This small molecule binds to this protein.
Small molecule (SMILES): CCCc1nc(C)c2c(=O)nc(-c3cc(S(=O)(=O)N4CCN(CC)CC4)ccc3OCC)[nH]n12

Binding-site contacts:
Ligand atom C31 contacts residue TYR558 of chain 1.A at 3.9 Å (hydrophobic).
Ligand atom O11 contacts residue PHE776 of chain 1.A at 3.5 Å.
Ligand atom C24 contacts residue VAL738 of chain 1.A at 4.0 Å (hydrophobic).
Ligand atom C24 contacts residue PHE776 of chain 1.A at 4.3 Å (hydrophobic).
Ligand atom C9 contacts residue GLN773 of chain 1.A at 4.3 Å.
Ligand atom C20 contacts residue LEU671 of chain 1.A at 4.1 Å (hydrophobic).
Ligand atom C31 contacts residue ALA723 of chain 1.A at 4.2 Å (hydrophobic).
Ligand atom C1 contacts residue LEU769 of chain 1.A at 4.0 Å (hydrophobic).
Ligand atom C16 contacts residue LEU671 of chain 1.A at 4.3 Å (hydrophobic).
Ligand atom N22 contacts residue PHE776 of chain 1.A at 4.3 Å.
Ligand atom C34 contacts residue PHE742 of chain 1.A at 3.7 Å (hydrophobic).
Ligand atom C5 contacts residue LEU772 of chain 1.A at 4.2 Å (hydrophobic).
Ligand atom C4 contacts residue PHE742 of chain 1.A at 4.3 Å (hydrophobic).
Ligand atom C23 contacts residue GLN773 of chain 1.A at 3.6 Å.
Ligand atom N29 contacts residue LEU721 of chain 1.A at 4.2 Å.
Ligand atom O12 contacts residue MET760 of chain 1.A at 3.2 Å.
Ligand atom C13 contacts residue LEU671 of chain 1.A at 4.1 Å (hydrophobic).
Ligand atom C7 contacts residue PHE776 of chain 1.A at 4.2 Å (hydrophobic).
Ligand atom N25 contacts residue PHE776 of chain 1.A at 4.0 Å.
Ligand atom C6 contacts residue LEU772 of chain 1.A at 4.3 Å (hydrophobic).
Ligand atom C8 contacts residue PHE776 of chain 1.A at 3.5 Å (hydrophobic).
Ligand atom O3 contacts residue PHE742 of chain 1.A at 4.3 Å.
Ligand atom C4 contacts residue GLN773 of chain 1.A at 3.8 Å.
Ligand atom C32 contacts residue LEU721 of chain 1.A at 4.3 Å (hydrophobic).
Ligand atom C2 contacts residue GLN773 of chain 1.A at 3.4 Å.
Ligand atom C21 contacts residue PHE776 of chain 1.A at 4.2 Å (hydrophobic).
Ligand atom C19 contacts residue MET760 of chain 1.A at 4.1 Å (hydrophobic).
Ligand atom O3 contacts residue GLN773 of chain 1.A at 3.2 Å (h-bond).
Ligand atom C1 contacts residue ALA735 of chain 1.A at 4.0 Å (hydrophobic).
Ligand atom C6 contacts residue MET760 of chain 1.A at 4.2 Å (hydrophobic).
Ligand atom C1 contacts residue GLN773 of chain 1.A at 3.3 Å.
Ligand atom S10 contacts residue PHE776 of chain 1.A at 4.3 Å.
Ligand atom C1 contacts residue ALA739 of chain 1.A at 3.9 Å (hydrophobic).
Ligand atom C23 contacts residue VAL738 of chain 1.A at 4.1 Å (hydrophobic).
Ligand atom N25 contacts residue VAL738 of chain 1.A at 4.3 Å.
Ligand atom N22 contacts residue GLN773 of chain 1.A at 3.5 Å (h-bond).
Ligand atom N26 contacts residue PHE776 of chain 1.A at 4.0 Å.
Ligand atom O27 contacts residue GLN773 of chain 1.A at 2.9 Å (h-bond).
Ligand atom C30 contacts residue PHE776 of chain 1.A at 4.3 Å (hydrophobic).
Ligand atom C9 contacts residue PHE776 of chain 1.A at 4.2 Å (hydrophobic).

Sequence of chain 1.A:
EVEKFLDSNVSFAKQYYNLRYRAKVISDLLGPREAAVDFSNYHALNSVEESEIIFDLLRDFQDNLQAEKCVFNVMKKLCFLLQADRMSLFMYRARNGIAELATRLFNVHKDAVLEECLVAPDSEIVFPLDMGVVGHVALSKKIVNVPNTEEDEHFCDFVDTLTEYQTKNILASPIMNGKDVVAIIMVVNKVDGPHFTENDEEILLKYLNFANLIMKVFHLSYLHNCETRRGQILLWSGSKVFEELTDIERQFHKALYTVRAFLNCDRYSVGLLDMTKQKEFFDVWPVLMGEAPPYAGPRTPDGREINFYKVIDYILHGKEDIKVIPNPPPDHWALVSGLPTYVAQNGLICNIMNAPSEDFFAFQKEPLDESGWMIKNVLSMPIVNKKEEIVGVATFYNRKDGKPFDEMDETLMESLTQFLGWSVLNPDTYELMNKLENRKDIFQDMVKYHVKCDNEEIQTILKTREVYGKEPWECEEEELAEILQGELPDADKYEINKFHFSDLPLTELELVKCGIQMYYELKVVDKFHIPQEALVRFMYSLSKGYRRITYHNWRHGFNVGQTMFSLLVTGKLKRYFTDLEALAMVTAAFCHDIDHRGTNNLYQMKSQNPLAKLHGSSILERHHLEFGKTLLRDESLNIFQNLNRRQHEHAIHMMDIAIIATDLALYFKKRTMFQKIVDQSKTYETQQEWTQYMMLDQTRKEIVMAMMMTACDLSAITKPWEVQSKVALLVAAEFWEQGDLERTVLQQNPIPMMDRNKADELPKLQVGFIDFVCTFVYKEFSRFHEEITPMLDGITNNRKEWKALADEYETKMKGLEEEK